Binding-site contacts:
Ligand atom C2 contacts residue ASN215 of chain 2.B at 2.4 Å.
Ligand atom C7 contacts residue ASN175 of chain 2.B at 4.2 Å.
Ligand atom C7 contacts residue ASN215 of chain 2.B at 4.0 Å.
Ligand atom C1 contacts residue ASN215 of chain 2.B at 1.4 Å.
Ligand atom N2 contacts residue ASN215 of chain 2.B at 3.0 Å (h-bond).
Ligand atom C3 contacts residue ASN215 of chain 2.B at 3.8 Å.
Ligand atom O3 contacts residue ASN175 of chain 2.B at 4.5 Å.
Ligand atom O5 contacts residue THR214 of chain 2.B at 4.3 Å.
Ligand atom O7 contacts residue ASN175 of chain 2.B at 3.1 Å (h-bond).
Ligand atom C4 contacts residue ASN215 of chain 2.B at 4.1 Å.
Ligand atom O5 contacts residue ASN215 of chain 2.B at 2.3 Å (h-bond).
Ligand atom O6 contacts residue THR214 of chain 2.B at 3.9 Å.
Ligand atom O7 contacts residue ASN215 of chain 2.B at 4.4 Å.
Ligand atom C5 contacts residue ASN215 of chain 2.B at 3.6 Å.

Sequence of chain 2.B:
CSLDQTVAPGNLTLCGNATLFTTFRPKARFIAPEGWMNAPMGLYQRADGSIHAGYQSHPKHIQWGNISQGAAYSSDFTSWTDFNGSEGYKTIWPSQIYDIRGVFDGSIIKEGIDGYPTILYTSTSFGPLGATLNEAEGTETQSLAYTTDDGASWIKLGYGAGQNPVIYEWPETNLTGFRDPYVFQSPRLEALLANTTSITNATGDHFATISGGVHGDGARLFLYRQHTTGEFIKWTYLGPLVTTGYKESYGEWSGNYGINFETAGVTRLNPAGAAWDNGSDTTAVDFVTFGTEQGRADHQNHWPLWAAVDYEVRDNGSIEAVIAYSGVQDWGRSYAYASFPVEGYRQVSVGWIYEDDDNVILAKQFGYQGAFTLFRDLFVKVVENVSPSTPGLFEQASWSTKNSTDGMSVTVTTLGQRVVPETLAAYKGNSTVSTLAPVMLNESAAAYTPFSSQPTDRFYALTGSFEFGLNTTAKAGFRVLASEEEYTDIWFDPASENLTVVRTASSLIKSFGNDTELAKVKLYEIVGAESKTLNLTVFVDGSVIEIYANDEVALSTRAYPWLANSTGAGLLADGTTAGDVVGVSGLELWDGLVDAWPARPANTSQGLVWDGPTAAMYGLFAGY

A small-molecule ligand and the protein it binds are described below.
Small molecule (SMILES): CC(=O)N[C@@H]1[C@@H](O)[C@H](O)[C@@H](CO)O[C@H]1O